A small-molecule ligand and the protein it binds are described below.
Small molecule (SMILES): C/C=C(/C)C(=O)O

Sequence of chain 1.C:
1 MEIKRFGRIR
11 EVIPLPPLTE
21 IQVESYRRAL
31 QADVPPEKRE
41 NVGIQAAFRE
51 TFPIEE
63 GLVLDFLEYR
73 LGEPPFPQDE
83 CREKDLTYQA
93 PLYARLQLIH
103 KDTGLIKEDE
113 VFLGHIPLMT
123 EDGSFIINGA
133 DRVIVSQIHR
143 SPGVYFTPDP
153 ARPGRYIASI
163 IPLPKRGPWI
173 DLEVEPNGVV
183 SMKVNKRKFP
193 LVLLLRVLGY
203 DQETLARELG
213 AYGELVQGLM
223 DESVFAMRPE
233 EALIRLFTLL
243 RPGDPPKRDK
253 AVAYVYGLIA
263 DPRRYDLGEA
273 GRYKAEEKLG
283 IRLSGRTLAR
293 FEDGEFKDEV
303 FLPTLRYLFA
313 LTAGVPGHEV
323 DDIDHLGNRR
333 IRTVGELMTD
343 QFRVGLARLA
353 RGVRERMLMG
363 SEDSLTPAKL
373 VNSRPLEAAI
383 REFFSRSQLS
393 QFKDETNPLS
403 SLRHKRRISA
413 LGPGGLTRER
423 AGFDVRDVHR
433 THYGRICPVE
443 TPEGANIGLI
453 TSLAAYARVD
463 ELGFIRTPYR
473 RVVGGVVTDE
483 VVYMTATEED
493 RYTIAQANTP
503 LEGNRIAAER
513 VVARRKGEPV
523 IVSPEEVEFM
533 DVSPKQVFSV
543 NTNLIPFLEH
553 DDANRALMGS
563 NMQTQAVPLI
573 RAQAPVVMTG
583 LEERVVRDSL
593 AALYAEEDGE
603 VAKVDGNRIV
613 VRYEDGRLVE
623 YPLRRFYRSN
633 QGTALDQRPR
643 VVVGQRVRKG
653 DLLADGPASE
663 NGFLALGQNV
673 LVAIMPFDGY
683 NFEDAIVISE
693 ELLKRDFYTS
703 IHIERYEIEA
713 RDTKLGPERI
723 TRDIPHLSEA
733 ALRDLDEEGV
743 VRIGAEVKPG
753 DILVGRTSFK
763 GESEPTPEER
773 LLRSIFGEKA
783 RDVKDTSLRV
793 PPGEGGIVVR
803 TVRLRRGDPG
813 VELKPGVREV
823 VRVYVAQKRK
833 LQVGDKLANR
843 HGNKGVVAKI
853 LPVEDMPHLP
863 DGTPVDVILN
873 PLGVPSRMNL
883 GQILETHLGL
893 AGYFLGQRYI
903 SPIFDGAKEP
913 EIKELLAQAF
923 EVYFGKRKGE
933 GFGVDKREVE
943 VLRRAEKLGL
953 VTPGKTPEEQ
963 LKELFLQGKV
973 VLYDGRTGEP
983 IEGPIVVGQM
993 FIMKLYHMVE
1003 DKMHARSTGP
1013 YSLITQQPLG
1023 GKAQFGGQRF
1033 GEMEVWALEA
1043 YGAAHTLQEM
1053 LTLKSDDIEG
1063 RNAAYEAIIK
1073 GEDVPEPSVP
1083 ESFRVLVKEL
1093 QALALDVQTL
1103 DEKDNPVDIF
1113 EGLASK

Binding-site contacts:
Ligand atom C contacts residue ASN448 of chain 1.C at 3.5 Å.
Ligand atom C contacts residue 2RA1 of chain 1.I at 1.4 Å.
Ligand atom O contacts residue ASN448 of chain 1.C at 2.6 Å (h-bond).
Ligand atom O contacts residue PRO444 of chain 1.C at 3.6 Å.
Ligand atom O contacts residue 2RA1 of chain 1.I at 2.3 Å (h-bond).
Ligand atom C contacts residue PRO444 of chain 1.C at 3.8 Å (hydrophobic).